Sequence of chain 1.E:
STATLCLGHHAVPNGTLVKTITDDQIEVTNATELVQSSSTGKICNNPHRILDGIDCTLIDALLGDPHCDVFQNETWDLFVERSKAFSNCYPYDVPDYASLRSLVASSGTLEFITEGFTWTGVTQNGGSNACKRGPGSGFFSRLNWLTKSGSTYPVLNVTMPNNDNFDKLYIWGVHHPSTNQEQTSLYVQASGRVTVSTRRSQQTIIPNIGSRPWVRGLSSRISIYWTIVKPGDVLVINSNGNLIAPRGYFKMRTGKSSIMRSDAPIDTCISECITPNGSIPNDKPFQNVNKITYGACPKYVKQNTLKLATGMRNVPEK

This protein binds this small molecule.
Small molecule (SMILES): CC(=O)N[C@H]1[C@H](O[C@H]2[C@H](O)[C@@H](NC(C)=O)CO[C@@H]2CO)O[C@H](CO)[C@@H](O)[C@@H]1O

Binding-site contacts:
Ligand atom C1 contacts residue ASN54 of chain 1.E at 1.4 Å.
Ligand atom C5 contacts residue ASN54 of chain 1.E at 3.7 Å.
Ligand atom C3 contacts residue ASN54 of chain 1.E at 3.8 Å.
Ligand atom C2 contacts residue ASN54 of chain 1.E at 2.5 Å.
Ligand atom O5 contacts residue ASN54 of chain 1.E at 2.4 Å (h-bond).
Ligand atom C4 contacts residue ASN54 of chain 1.E at 4.3 Å.
Ligand atom N2 contacts residue ASN54 of chain 1.E at 2.8 Å (h-bond).
Ligand atom O5 contacts residue THR334 of chain 1.E at 4.5 Å.
Ligand atom O7 contacts residue ASN54 of chain 1.E at 3.9 Å.
Ligand atom C7 contacts residue ASN54 of chain 1.E at 3.5 Å.
Ligand atom C8 contacts residue ASN54 of chain 1.E at 4.4 Å.